Binding-site contacts:
Ligand atom C5 contacts residue ASN80 of chain 1.D at 3.6 Å.
Ligand atom O7 contacts residue ASN77 of chain 1.D at 3.4 Å (h-bond).
Ligand atom C8 contacts residue ALA86 of chain 1.D at 4.2 Å (hydrophobic).
Ligand atom C7 contacts residue ASN77 of chain 1.D at 3.4 Å.
Ligand atom C3 contacts residue GLN89 of chain 1.D at 4.4 Å.
Ligand atom C6 contacts residue LEU82 of chain 1.D at 4.4 Å (hydrophobic).
Ligand atom O7 contacts residue VAL87 of chain 1.D at 3.0 Å (h-bond).
Ligand atom C8 contacts residue VAL87 of chain 1.D at 4.5 Å (hydrophobic).
Ligand atom O5 contacts residue LEU84 of chain 1.D at 4.0 Å.
Ligand atom O5 contacts residue ASN80 of chain 1.D at 3.1 Å (h-bond).
Ligand atom O7 contacts residue GLN89 of chain 1.D at 3.5 Å (h-bond).
Ligand atom N2 contacts residue ASN77 of chain 1.D at 3.0 Å (h-bond).
Ligand atom C5 contacts residue ASN77 of chain 1.D at 3.7 Å.
Ligand atom C2 contacts residue ASN77 of chain 1.D at 2.4 Å.
Ligand atom C2 contacts residue GLN89 of chain 1.D at 4.4 Å.
Ligand atom N2 contacts residue GLN89 of chain 1.D at 3.9 Å.
Ligand atom C7 contacts residue ALA86 of chain 1.D at 4.2 Å (hydrophobic).
Ligand atom O3 contacts residue GLN89 of chain 1.D at 3.3 Å (h-bond).
Ligand atom C1 contacts residue ASN77 of chain 1.D at 1.4 Å.
Ligand atom C4 contacts residue ASN77 of chain 1.D at 4.2 Å.
Ligand atom O6 contacts residue LEU84 of chain 1.D at 3.9 Å.
Ligand atom C1 contacts residue ASN80 of chain 1.D at 3.6 Å.
Ligand atom O7 contacts residue ALA86 of chain 1.D at 3.3 Å.
Ligand atom O5 contacts residue ASN77 of chain 1.D at 2.3 Å (h-bond).
Ligand atom C7 contacts residue GLN89 of chain 1.D at 3.4 Å.
Ligand atom O6 contacts residue LEU82 of chain 1.D at 4.5 Å.
Ligand atom C3 contacts residue ASN77 of chain 1.D at 3.8 Å.
Ligand atom C8 contacts residue GLN89 of chain 1.D at 3.7 Å.
Ligand atom C6 contacts residue ASN80 of chain 1.D at 3.9 Å.
Ligand atom C7 contacts residue VAL87 of chain 1.D at 4.1 Å (hydrophobic).

This protein binds this small molecule.
Small molecule (SMILES): CC(=O)N[C@@H]1[C@@H](O)[C@H](O)[C@@H](CO)O[C@H]1O

Sequence of chain 1.D:
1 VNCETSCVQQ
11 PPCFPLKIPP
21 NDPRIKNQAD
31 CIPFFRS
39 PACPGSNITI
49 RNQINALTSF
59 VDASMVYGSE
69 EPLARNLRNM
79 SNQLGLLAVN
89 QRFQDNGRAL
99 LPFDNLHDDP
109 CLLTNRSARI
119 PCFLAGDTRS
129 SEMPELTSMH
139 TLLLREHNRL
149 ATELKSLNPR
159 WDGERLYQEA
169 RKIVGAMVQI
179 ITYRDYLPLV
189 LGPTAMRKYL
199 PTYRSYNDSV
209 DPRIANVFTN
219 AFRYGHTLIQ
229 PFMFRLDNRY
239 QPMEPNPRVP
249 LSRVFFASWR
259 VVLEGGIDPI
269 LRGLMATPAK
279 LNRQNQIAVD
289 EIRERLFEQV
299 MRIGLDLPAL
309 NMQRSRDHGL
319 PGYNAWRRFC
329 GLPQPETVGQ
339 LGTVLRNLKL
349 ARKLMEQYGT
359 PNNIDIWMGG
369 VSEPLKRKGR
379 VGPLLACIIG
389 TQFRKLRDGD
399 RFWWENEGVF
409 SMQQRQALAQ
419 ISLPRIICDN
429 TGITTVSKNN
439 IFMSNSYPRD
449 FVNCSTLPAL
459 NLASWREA